Sequence of chain 1.A:
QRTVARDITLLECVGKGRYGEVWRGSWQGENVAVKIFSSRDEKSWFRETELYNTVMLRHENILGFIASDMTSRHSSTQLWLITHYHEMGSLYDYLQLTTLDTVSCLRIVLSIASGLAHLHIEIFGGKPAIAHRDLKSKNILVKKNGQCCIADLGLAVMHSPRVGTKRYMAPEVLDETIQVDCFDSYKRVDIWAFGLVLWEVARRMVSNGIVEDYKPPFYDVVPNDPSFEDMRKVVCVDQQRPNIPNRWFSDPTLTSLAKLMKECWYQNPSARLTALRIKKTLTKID

Binding-site contacts:
Ligand atom C05 contacts residue ASN261 of chain 1.A at 4.5 Å.
Ligand atom C02 contacts residue ASN261 of chain 1.A at 3.5 Å.
Ligand atom C03 contacts residue DMS1 of chain 1.K at 3.4 Å.
Ligand atom N01 contacts residue DMS1 of chain 1.K at 2.7 Å.
Ligand atom O07 contacts residue DMS1 of chain 1.K at 3.2 Å (h-bond).
Ligand atom C02 contacts residue DMS1 of chain 1.K at 3.6 Å.
Ligand atom O07 contacts residue ASN261 of chain 1.A at 4.2 Å.
Ligand atom C04 contacts residue ASN261 of chain 1.A at 3.3 Å.
Ligand atom C03 contacts residue ASN261 of chain 1.A at 3.0 Å.
Ligand atom N01 contacts residue ASN261 of chain 1.A at 3.7 Å.

The small molecule below binds the protein below.
Small molecule (SMILES): NC[C@H]1CCCO1